The protein below binds the small molecule below.
Small molecule (SMILES): Oc1c(Cl)c(Cl)c(Cl)c(Cl)c1Cl

Binding-site contacts:
Ligand atom C3 contacts residue PHE84 of chain 1.A at 4.0 Å (hydrophobic).
Ligand atom CL4 contacts residue TYR243 of chain 1.A at 3.5 Å.
Ligand atom CL3 contacts residue ASN149 of chain 1.A at 3.4 Å.
Ligand atom CL1 contacts residue PHE145 of chain 1.A at 4.0 Å.
Ligand atom CL1 contacts residue HIS111 of chain 1.A at 3.4 Å.
Ligand atom CL5 contacts residue LYS109 of chain 1.A at 3.0 Å.
Ligand atom CL2 contacts residue ASN149 of chain 1.A at 3.9 Å.
Ligand atom CL3 contacts residue ILE89 of chain 1.A at 3.4 Å.
Ligand atom C1 contacts residue PHE145 of chain 1.A at 3.9 Å (hydrophobic).
Ligand atom C2 contacts residue PHE84 of chain 1.A at 3.7 Å (hydrophobic).
Ligand atom CL3 contacts residue MET251 of chain 1.A at 4.2 Å.
Ligand atom C6 contacts residue LYS109 of chain 1.A at 3.6 Å.
Ligand atom CL2 contacts residue TRP172 of chain 1.A at 4.0 Å.
Ligand atom CL1 contacts residue PRO50 of chain 1.A at 4.3 Å.
Ligand atom CL2 contacts residue LEU152 of chain 1.A at 3.6 Å.
Ligand atom C3 contacts residue PHE145 of chain 1.A at 3.9 Å (hydrophobic).
Ligand atom O1 contacts residue PHE84 of chain 1.A at 4.1 Å.
Ligand atom C4 contacts residue PHE84 of chain 1.A at 4.3 Å (hydrophobic).
Ligand atom C5 contacts residue MET251 of chain 1.A at 3.8 Å (hydrophobic).
Ligand atom CL4 contacts residue MET251 of chain 1.A at 3.1 Å.
Ligand atom O1 contacts residue HIS111 of chain 1.A at 2.8 Å (h-bond).
Ligand atom C3 contacts residue ASN149 of chain 1.A at 3.9 Å.
Ligand atom C5 contacts residue PHE145 of chain 1.A at 4.0 Å (hydrophobic).
Ligand atom CL5 contacts residue TYR243 of chain 1.A at 3.1 Å.
Ligand atom O1 contacts residue LYS109 of chain 1.A at 3.0 Å (salt-bridge).
Ligand atom C1 contacts residue LYS109 of chain 1.A at 3.6 Å.
Ligand atom CL1 contacts residue PHE84 of chain 1.A at 4.2 Å.
Ligand atom C4 contacts residue PHE145 of chain 1.A at 4.0 Å (hydrophobic).
Ligand atom C6 contacts residue PHE145 of chain 1.A at 3.9 Å (hydrophobic).
Ligand atom CL1 contacts residue TRP172 of chain 1.A at 3.2 Å.
Ligand atom C2 contacts residue HIS111 of chain 1.A at 4.1 Å.
Ligand atom C4 contacts residue ASN149 of chain 1.A at 3.6 Å.
Ligand atom C4 contacts residue MET251 of chain 1.A at 4.2 Å (hydrophobic).
Ligand atom C1 contacts residue HIS111 of chain 1.A at 3.8 Å.
Ligand atom C1 contacts residue PHE84 of chain 1.A at 3.7 Å (hydrophobic).
Ligand atom C6 contacts residue PHE84 of chain 1.A at 4.0 Å (hydrophobic).
Ligand atom C5 contacts residue ASN149 of chain 1.A at 4.3 Å.
Ligand atom C2 contacts residue PHE145 of chain 1.A at 3.6 Å (hydrophobic).
Ligand atom C5 contacts residue PHE84 of chain 1.A at 4.3 Å (hydrophobic).
Ligand atom CL5 contacts residue PHE258 of chain 1.A at 4.0 Å.

Sequence of chain 1.A:
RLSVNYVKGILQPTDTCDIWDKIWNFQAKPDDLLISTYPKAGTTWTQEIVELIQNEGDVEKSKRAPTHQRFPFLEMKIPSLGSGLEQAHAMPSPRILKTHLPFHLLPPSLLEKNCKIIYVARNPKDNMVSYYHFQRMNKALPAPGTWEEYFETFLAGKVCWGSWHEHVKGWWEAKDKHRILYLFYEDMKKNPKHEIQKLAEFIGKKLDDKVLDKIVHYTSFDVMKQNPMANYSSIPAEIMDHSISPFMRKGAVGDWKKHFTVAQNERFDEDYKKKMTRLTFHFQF